Binding-site contacts:
Ligand atom C5 contacts residue ASN603 of chain 1.G at 3.6 Å.
Ligand atom C1 contacts residue ASN603 of chain 1.G at 1.4 Å.
Ligand atom O5 contacts residue TRP620 of chain 1.G at 3.1 Å.
Ligand atom C8 contacts residue ASN603 of chain 1.G at 4.3 Å.
Ligand atom C3 contacts residue ASN603 of chain 1.G at 3.8 Å.
Ligand atom O7 contacts residue ASN603 of chain 1.G at 3.5 Å (h-bond).
Ligand atom O6 contacts residue TRP620 of chain 1.G at 3.3 Å.
Ligand atom N2 contacts residue ASN603 of chain 1.G at 2.9 Å (h-bond).
Ligand atom C7 contacts residue ASN603 of chain 1.G at 3.6 Å.
Ligand atom C2 contacts residue ASN603 of chain 1.G at 2.5 Å.
Ligand atom C6 contacts residue TRP620 of chain 1.G at 3.5 Å (hydrophobic).
Ligand atom C8 contacts residue GLN631 of chain 1.G at 4.4 Å.
Ligand atom C5 contacts residue TRP620 of chain 1.G at 3.5 Å (hydrophobic).
Ligand atom C4 contacts residue ASN603 of chain 1.G at 4.2 Å.
Ligand atom O6 contacts residue ASN603 of chain 1.G at 4.5 Å.
Ligand atom C1 contacts residue TRP620 of chain 1.G at 3.8 Å (hydrophobic).
Ligand atom O5 contacts residue ASN603 of chain 1.G at 2.3 Å (h-bond).

Sequence of chain 1.G:
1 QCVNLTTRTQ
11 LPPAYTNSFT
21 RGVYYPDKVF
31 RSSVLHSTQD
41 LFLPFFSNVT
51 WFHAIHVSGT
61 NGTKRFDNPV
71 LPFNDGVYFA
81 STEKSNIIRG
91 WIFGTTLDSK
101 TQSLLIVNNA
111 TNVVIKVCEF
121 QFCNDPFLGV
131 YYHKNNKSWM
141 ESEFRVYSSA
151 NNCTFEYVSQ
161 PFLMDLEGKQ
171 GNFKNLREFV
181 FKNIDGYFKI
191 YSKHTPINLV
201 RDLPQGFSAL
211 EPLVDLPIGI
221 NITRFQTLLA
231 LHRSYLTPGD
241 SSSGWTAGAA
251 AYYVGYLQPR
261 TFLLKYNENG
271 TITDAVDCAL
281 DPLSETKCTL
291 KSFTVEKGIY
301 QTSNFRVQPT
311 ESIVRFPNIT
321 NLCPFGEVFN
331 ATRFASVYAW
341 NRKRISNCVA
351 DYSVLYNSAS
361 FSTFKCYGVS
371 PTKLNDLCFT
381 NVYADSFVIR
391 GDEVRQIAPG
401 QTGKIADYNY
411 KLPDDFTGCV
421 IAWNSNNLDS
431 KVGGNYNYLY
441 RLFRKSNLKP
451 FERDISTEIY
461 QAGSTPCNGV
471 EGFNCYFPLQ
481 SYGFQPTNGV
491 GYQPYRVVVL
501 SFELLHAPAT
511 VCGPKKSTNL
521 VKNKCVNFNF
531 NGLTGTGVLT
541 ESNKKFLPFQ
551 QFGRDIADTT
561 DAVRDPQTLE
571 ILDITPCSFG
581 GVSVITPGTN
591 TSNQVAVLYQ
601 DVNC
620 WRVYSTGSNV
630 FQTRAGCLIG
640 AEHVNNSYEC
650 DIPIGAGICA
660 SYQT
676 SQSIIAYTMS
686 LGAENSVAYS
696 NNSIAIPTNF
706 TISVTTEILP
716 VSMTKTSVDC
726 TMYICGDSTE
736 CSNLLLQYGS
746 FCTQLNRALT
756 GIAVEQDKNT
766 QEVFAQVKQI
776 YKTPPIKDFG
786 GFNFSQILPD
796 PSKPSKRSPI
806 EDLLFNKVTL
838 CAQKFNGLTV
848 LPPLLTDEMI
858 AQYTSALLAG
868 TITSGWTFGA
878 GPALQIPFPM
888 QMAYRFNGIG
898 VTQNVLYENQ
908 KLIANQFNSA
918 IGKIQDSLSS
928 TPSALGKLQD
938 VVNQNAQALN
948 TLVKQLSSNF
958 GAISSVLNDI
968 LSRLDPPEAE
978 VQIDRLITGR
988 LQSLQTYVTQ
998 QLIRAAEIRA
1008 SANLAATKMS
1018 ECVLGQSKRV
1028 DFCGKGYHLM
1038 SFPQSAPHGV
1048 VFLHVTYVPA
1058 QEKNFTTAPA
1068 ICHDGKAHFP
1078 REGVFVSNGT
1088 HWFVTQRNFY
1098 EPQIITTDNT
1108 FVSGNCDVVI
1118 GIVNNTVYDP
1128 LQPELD

The small molecule below binds the protein below.
Small molecule (SMILES): CC(=O)N[C@@H]1[C@@H](O)[C@H](O)[C@@H](CO)O[C@H]1O